This small molecule binds to this protein.
Small molecule (SMILES): CC(=O)N[C@H]1[C@H](O[C@H]2[C@H](O)[C@@H](NC(C)=O)CO[C@@H]2CO[C@H]2O[C@@H](C)[C@@H](O)[C@@H](O)[C@@H]2O)O[C@H](CO)[C@@H](O)[C@@H]1O

Binding-site contacts:
Ligand atom C7 contacts residue ASN341 of chain 1.A at 3.2 Å.
Ligand atom O7 contacts residue ASN341 of chain 1.A at 4.1 Å.
Ligand atom C8 contacts residue ASN341 of chain 1.A at 3.4 Å.
Ligand atom C6 contacts residue ASN341 of chain 1.A at 4.2 Å.
Ligand atom C5 contacts residue ASN341 of chain 1.A at 3.6 Å.
Ligand atom C1 contacts residue ASN341 of chain 1.A at 1.4 Å.
Ligand atom C7 contacts residue GLY336 of chain 1.A at 3.8 Å.
Ligand atom O5 contacts residue SER338 of chain 1.A at 4.2 Å.
Ligand atom C7 contacts residue PRO335 of chain 1.A at 4.5 Å (hydrophobic).
Ligand atom C3 contacts residue GLY336 of chain 1.A at 4.2 Å.
Ligand atom N2 contacts residue GLY336 of chain 1.A at 4.3 Å.
Ligand atom C2 contacts residue ASN341 of chain 1.A at 2.4 Å.
Ligand atom O7 contacts residue SER343 of chain 1.A at 4.5 Å.
Ligand atom O7 contacts residue ASN342 of chain 1.A at 3.8 Å.
Ligand atom C3 contacts residue ASN341 of chain 1.A at 3.8 Å.
Ligand atom C4 contacts residue ASN341 of chain 1.A at 4.2 Å.
Ligand atom O4 contacts residue GLY336 of chain 1.A at 4.1 Å.
Ligand atom C5 contacts residue GLY336 of chain 1.A at 4.5 Å.
Ligand atom O7 contacts residue ILE344 of chain 1.A at 4.3 Å.
Ligand atom C1 contacts residue SER338 of chain 1.A at 3.7 Å.
Ligand atom N2 contacts residue ASN341 of chain 1.A at 2.8 Å (h-bond).
Ligand atom C1 contacts residue GLY336 of chain 1.A at 4.4 Å.
Ligand atom C6 contacts residue ASP340 of chain 1.A at 4.1 Å.
Ligand atom C6 contacts residue SER338 of chain 1.A at 3.9 Å.
Ligand atom C8 contacts residue PHE337 of chain 1.A at 4.4 Å (hydrophobic).
Ligand atom O7 contacts residue GLY336 of chain 1.A at 2.9 Å (h-bond).
Ligand atom C5 contacts residue PHE337 of chain 1.A at 4.2 Å (hydrophobic).
Ligand atom O7 contacts residue PRO335 of chain 1.A at 3.4 Å.
Ligand atom C5 contacts residue SER338 of chain 1.A at 3.8 Å.
Ligand atom C6 contacts residue SER338 of chain 1.A at 3.9 Å.
Ligand atom C5 contacts residue ASN341 of chain 1.A at 4.4 Å.
Ligand atom C6 contacts residue PHE337 of chain 1.A at 4.0 Å (hydrophobic).
Ligand atom O5 contacts residue SER338 of chain 1.A at 3.4 Å.
Ligand atom O5 contacts residue ASN341 of chain 1.A at 2.4 Å (h-bond).

Sequence of chain 1.A:
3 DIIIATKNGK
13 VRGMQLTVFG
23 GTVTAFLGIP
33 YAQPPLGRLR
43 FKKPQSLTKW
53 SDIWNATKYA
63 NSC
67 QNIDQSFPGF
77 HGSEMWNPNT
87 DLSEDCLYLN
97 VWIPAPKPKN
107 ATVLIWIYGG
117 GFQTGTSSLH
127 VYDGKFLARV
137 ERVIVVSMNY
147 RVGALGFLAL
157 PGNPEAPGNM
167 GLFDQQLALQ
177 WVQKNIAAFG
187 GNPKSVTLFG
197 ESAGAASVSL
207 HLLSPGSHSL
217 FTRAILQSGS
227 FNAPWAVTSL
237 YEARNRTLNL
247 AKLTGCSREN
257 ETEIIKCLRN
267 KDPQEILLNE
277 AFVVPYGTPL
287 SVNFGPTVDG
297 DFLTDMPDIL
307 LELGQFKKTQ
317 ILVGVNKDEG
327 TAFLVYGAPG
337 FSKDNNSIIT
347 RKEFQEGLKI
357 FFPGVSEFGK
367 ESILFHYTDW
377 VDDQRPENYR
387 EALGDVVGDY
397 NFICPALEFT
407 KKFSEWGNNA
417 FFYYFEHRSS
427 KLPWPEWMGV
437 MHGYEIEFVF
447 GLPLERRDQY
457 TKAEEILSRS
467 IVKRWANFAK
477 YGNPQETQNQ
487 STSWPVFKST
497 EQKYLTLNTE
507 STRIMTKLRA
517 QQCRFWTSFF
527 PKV